Binding-site contacts:
Ligand atom N2 contacts residue G2F1 of chain 5.C at 3.4 Å (h-bond).
Ligand atom C1 contacts residue GLU236 of chain 5.A at 3.2 Å.
Ligand atom C5 contacts residue TRP424 of chain 5.A at 4.0 Å (hydrophobic).
Ligand atom O41 contacts residue MET309 of chain 5.A at 2.9 Å.
Ligand atom N4 contacts residue MET309 of chain 5.A at 4.0 Å.
Ligand atom C4 contacts residue THR239 of chain 5.A at 4.1 Å.
Ligand atom C3 contacts residue TRP424 of chain 5.A at 3.8 Å (hydrophobic).
Ligand atom C5 contacts residue GLU236 of chain 5.A at 4.2 Å.
Ligand atom N2 contacts residue GLU507 of chain 5.A at 4.0 Å.
Ligand atom C2 contacts residue TRP424 of chain 5.A at 4.1 Å (hydrophobic).
Ligand atom C6 contacts residue GLU236 of chain 5.A at 3.0 Å.
Ligand atom C6 contacts residue G2F1 of chain 5.C at 3.8 Å.
Ligand atom O1 contacts residue TRP191 of chain 5.A at 3.8 Å.
Ligand atom O21 contacts residue TRP191 of chain 5.A at 3.7 Å.
Ligand atom C2 contacts residue THR239 of chain 5.A at 3.9 Å.
Ligand atom C5 contacts residue THR239 of chain 5.A at 3.6 Å.
Ligand atom O1 contacts residue GLU236 of chain 5.A at 2.8 Å (salt-bridge).
Ligand atom C3 contacts residue PHE243 of chain 5.A at 3.8 Å (hydrophobic).
Ligand atom O42 contacts residue PHE243 of chain 5.A at 3.7 Å.
Ligand atom C6 contacts residue THR239 of chain 5.A at 3.6 Å.
Ligand atom O21 contacts residue TRP508 of chain 5.A at 3.4 Å.
Ligand atom O41 contacts residue TRP424 of chain 5.A at 4.0 Å.
Ligand atom O22 contacts residue G2F1 of chain 5.C at 4.2 Å.
Ligand atom O22 contacts residue GLU507 of chain 5.A at 4.1 Å.
Ligand atom N4 contacts residue TRP424 of chain 5.A at 3.7 Å.
Ligand atom C2 contacts residue G2F1 of chain 5.C at 3.6 Å.
Ligand atom C3 contacts residue THR239 of chain 5.A at 4.1 Å.
Ligand atom O22 contacts residue HIS250 of chain 5.A at 4.2 Å.
Ligand atom O21 contacts residue GLU507 of chain 5.A at 3.5 Å (salt-bridge).
Ligand atom O22 contacts residue PHE243 of chain 5.A at 3.8 Å.
Ligand atom N2 contacts residue THR239 of chain 5.A at 4.3 Å.
Ligand atom O21 contacts residue G2F1 of chain 5.C at 3.1 Å (h-bond).
Ligand atom O21 contacts residue HIS250 of chain 5.A at 4.3 Å.
Ligand atom C1 contacts residue G2F1 of chain 5.C at 3.4 Å.
Ligand atom C1 contacts residue TRP424 of chain 5.A at 4.3 Å (hydrophobic).
Ligand atom C4 contacts residue TRP424 of chain 5.A at 3.7 Å (hydrophobic).
Ligand atom O42 contacts residue TRP424 of chain 5.A at 3.9 Å.
Ligand atom O1 contacts residue G2F1 of chain 5.C at 2.6 Å (h-bond).
Ligand atom C1 contacts residue THR239 of chain 5.A at 4.0 Å.
Ligand atom C6 contacts residue TRP424 of chain 5.A at 4.2 Å (hydrophobic).

The protein below binds the small molecule below.
Small molecule (SMILES): O=[N+]([O-])c1ccc(O)c([N+](=O)[O-])c1

Sequence of chain 5.A:
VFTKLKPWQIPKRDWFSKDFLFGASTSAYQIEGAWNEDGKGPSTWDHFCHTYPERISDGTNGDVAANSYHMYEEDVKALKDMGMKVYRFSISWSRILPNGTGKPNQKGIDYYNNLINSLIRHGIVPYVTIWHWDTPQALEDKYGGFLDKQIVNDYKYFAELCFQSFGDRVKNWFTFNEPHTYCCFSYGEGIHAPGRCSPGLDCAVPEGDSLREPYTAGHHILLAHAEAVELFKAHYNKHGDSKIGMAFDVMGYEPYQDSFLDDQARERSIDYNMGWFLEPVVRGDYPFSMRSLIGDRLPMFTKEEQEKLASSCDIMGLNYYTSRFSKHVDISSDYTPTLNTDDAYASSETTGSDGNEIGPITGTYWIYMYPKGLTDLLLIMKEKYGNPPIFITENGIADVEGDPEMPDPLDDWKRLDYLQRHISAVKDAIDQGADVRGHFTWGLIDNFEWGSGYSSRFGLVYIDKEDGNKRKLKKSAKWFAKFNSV